A protein and the small-molecule ligand that binds it are described below.
Small molecule (SMILES): CC(=O)N[C@H]1[C@H](O[C@H]2[C@H](O)[C@@H](NC(C)=O)CO[C@@H]2CO)O[C@H](CO)[C@@H](O)[C@@H]1O

Binding-site contacts:
Ligand atom C1 contacts residue HIS158 of chain 5.C at 4.1 Å.
Ligand atom O7 contacts residue GLY102 of chain 5.E at 3.0 Å (h-bond).
Ligand atom O3 contacts residue HIS149 of chain 5.C at 4.2 Å.
Ligand atom C1 contacts residue ASN153 of chain 5.C at 1.4 Å.
Ligand atom C8 contacts residue TRP101 of chain 5.E at 4.4 Å (hydrophobic).
Ligand atom C5 contacts residue HIS149 of chain 5.C at 3.6 Å.
Ligand atom C2 contacts residue HIS149 of chain 5.C at 3.6 Å.
Ligand atom C8 contacts residue ASN153 of chain 5.C at 3.9 Å.
Ligand atom C7 contacts residue TRP101 of chain 5.E at 4.3 Å (hydrophobic).
Ligand atom C4 contacts residue ASN153 of chain 5.C at 4.2 Å.
Ligand atom O7 contacts residue ASN153 of chain 5.C at 4.0 Å.
Ligand atom C6 contacts residue GLY156 of chain 5.C at 3.8 Å.
Ligand atom C5 contacts residue HIS158 of chain 5.C at 4.2 Å.
Ligand atom C4 contacts residue HIS149 of chain 5.C at 3.7 Å.
Ligand atom O5 contacts residue GLY156 of chain 5.C at 3.9 Å.
Ligand atom O5 contacts residue HIS149 of chain 5.C at 3.8 Å.
Ligand atom C7 contacts residue ASN153 of chain 5.C at 3.6 Å.
Ligand atom C6 contacts residue HIS158 of chain 5.C at 3.9 Å.
Ligand atom O6 contacts residue HIS158 of chain 5.C at 3.4 Å.
Ligand atom C2 contacts residue ASN153 of chain 5.C at 2.6 Å.
Ligand atom O5 contacts residue THR155 of chain 5.C at 3.8 Å.
Ligand atom C5 contacts residue ASN153 of chain 5.C at 3.6 Å.
Ligand atom O6 contacts residue HIS149 of chain 5.C at 3.6 Å.
Ligand atom C7 contacts residue GLY102 of chain 5.E at 4.0 Å.
Ligand atom C1 contacts residue THR155 of chain 5.C at 3.7 Å.
Ligand atom C6 contacts residue HIS149 of chain 5.C at 4.1 Å.
Ligand atom C5 contacts residue GLY156 of chain 5.C at 4.0 Å.
Ligand atom O7 contacts residue TRP101 of chain 5.E at 3.4 Å (h-bond).
Ligand atom C8 contacts residue HIS149 of chain 5.C at 3.5 Å.
Ligand atom O5 contacts residue ASN153 of chain 5.C at 2.2 Å (h-bond).
Ligand atom C3 contacts residue ASN153 of chain 5.C at 3.9 Å.
Ligand atom O7 contacts residue ASN103 of chain 5.E at 4.5 Å.
Ligand atom C3 contacts residue HIS149 of chain 5.C at 4.3 Å.
Ligand atom C1 contacts residue HIS149 of chain 5.C at 3.7 Å.
Ligand atom O5 contacts residue HIS158 of chain 5.C at 3.2 Å.
Ligand atom C8 contacts residue ALA150 of chain 5.C at 4.5 Å (hydrophobic).
Ligand atom N2 contacts residue ASN153 of chain 5.C at 3.2 Å (h-bond).

Sequence of chain 5.E:
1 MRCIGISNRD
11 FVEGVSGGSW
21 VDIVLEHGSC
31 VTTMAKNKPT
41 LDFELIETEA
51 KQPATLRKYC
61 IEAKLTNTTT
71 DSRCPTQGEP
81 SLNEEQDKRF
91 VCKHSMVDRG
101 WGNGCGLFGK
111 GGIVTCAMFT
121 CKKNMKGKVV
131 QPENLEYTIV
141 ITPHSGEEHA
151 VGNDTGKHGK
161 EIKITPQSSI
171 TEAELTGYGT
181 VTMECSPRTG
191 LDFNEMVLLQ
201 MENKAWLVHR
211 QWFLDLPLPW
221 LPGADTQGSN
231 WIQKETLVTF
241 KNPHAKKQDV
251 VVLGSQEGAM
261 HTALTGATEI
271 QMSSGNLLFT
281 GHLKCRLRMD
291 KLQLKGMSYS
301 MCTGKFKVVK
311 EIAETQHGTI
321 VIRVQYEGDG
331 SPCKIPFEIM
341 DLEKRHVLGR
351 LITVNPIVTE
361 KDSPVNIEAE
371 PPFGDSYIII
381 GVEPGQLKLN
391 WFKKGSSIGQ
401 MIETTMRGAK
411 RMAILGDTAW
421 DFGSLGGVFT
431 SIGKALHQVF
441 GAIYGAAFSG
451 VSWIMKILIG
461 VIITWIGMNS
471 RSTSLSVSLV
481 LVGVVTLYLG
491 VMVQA

Sequence of chain 5.C:
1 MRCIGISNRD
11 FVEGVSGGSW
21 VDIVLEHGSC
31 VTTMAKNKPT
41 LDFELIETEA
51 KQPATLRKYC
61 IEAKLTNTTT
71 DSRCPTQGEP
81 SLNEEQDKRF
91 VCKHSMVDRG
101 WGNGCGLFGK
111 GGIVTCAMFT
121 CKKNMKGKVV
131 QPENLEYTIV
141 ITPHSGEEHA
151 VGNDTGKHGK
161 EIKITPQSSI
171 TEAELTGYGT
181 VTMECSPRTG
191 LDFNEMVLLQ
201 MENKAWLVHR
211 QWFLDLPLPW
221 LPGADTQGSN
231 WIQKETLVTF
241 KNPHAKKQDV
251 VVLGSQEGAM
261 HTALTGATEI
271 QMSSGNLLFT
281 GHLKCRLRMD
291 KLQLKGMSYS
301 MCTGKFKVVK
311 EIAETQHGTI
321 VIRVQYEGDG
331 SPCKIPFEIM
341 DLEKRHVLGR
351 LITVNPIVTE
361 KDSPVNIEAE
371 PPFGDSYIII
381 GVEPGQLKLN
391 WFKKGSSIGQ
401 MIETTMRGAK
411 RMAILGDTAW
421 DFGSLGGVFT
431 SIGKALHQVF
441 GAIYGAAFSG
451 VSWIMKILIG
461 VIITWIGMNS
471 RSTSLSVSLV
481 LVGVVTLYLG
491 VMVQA